The protein below binds the small molecule below.
Small molecule (SMILES): CC(=O)N[C@@H]1[C@@H](O)[C@H](O)[C@@H](CO)O[C@H]1O

Sequence of chain 1.A:
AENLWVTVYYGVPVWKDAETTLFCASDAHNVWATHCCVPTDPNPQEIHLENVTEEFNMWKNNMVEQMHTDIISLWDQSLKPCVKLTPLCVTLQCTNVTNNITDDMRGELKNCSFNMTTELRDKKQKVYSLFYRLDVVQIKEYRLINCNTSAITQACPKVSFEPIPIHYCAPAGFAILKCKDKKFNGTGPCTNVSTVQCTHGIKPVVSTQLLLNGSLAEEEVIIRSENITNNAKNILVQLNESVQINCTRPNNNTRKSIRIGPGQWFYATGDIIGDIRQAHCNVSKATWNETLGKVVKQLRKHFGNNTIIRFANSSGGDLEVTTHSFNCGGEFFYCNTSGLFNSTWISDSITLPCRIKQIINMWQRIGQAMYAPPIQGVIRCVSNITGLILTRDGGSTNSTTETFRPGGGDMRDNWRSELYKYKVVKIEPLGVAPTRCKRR

Binding-site contacts:
Ligand atom C1 contacts residue ASN396 of chain 1.A at 1.5 Å.
Ligand atom C4 contacts residue ASN396 of chain 1.A at 4.4 Å.
Ligand atom O7 contacts residue ASN396 of chain 1.A at 3.5 Å (h-bond).
Ligand atom C7 contacts residue GLY393 of chain 1.A at 4.0 Å.
Ligand atom C5 contacts residue ASN396 of chain 1.A at 3.8 Å.
Ligand atom C7 contacts residue ASN396 of chain 1.A at 3.4 Å.
Ligand atom C2 contacts residue ASN396 of chain 1.A at 2.5 Å.
Ligand atom C8 contacts residue SER392 of chain 1.A at 3.1 Å.
Ligand atom N2 contacts residue ASN396 of chain 1.A at 2.9 Å (h-bond).
Ligand atom C8 contacts residue GLY393 of chain 1.A at 3.6 Å.
Ligand atom C3 contacts residue ASN396 of chain 1.A at 3.9 Å.
Ligand atom O5 contacts residue ASN396 of chain 1.A at 2.5 Å (h-bond).
Ligand atom O7 contacts residue GLY393 of chain 1.A at 3.5 Å.
Ligand atom C8 contacts residue ASN396 of chain 1.A at 4.1 Å.